This protein binds this small molecule.
Small molecule (SMILES): O=c1cc[nH]c(=O)[nH]1

Sequence of chain 1.C:
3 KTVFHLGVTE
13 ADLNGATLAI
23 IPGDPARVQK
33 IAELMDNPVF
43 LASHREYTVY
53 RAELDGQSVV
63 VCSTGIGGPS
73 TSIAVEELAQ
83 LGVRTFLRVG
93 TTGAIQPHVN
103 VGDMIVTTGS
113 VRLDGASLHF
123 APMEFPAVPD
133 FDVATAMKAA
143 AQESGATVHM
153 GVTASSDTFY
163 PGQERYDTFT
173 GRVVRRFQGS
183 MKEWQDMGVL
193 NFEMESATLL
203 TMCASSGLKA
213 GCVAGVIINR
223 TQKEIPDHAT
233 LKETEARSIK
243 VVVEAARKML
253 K

Binding-site contacts:
Ligand atom N1 contacts residue THR93 of chain 1.C at 3.8 Å.
Ligand atom N3 contacts residue ARG167 of chain 1.C at 4.2 Å.
Ligand atom N1 contacts residue THR94 of chain 1.C at 4.1 Å.
Ligand atom C4 contacts residue GLY95 of chain 1.C at 3.5 Å.
Ligand atom N3 contacts residue PHE161 of chain 1.C at 3.6 Å.
Ligand atom O4 contacts residue ARG167 of chain 1.C at 2.8 Å (salt-bridge).
Ligand atom O2 contacts residue PHE194 of chain 1.C at 3.9 Å.
Ligand atom C2 contacts residue GLU195 of chain 1.C at 4.1 Å.
Ligand atom C2 contacts residue PHE161 of chain 1.C at 3.8 Å (hydrophobic).
Ligand atom C6 contacts residue THR93 of chain 1.C at 3.6 Å.
Ligand atom O4 contacts residue GLY95 of chain 1.C at 3.5 Å.
Ligand atom O2 contacts residue MET196 of chain 1.C at 3.6 Å.
Ligand atom C2 contacts residue GOL1 of chain 1.X at 3.6 Å.
Ligand atom C2 contacts residue GLN165 of chain 1.C at 3.7 Å.
Ligand atom C6 contacts residue GOL1 of chain 1.X at 3.5 Å.
Ligand atom C6 contacts residue GLY95 of chain 1.C at 3.8 Å.
Ligand atom O4 contacts residue ILE220 of chain 1.C at 3.9 Å.
Ligand atom N3 contacts residue GLY95 of chain 1.C at 4.1 Å.
Ligand atom N3 contacts residue GLN165 of chain 1.C at 2.8 Å (h-bond).
Ligand atom C4 contacts residue PHE161 of chain 1.C at 3.8 Å (hydrophobic).
Ligand atom C4 contacts residue GLN165 of chain 1.C at 3.7 Å.
Ligand atom C4 contacts residue THR94 of chain 1.C at 4.2 Å.
Ligand atom C2 contacts residue PHE194 of chain 1.C at 3.7 Å (hydrophobic).
Ligand atom C5 contacts residue GLY95 of chain 1.C at 3.4 Å.
Ligand atom N1 contacts residue PHE161 of chain 1.C at 4.1 Å.
Ligand atom C6 contacts residue THR94 of chain 1.C at 3.7 Å.
Ligand atom N1 contacts residue PHE194 of chain 1.C at 4.3 Å.
Ligand atom N1 contacts residue GOL1 of chain 1.X at 2.6 Å (h-bond).
Ligand atom C4 contacts residue ARG167 of chain 1.C at 3.7 Å.
Ligand atom O4 contacts residue GLN165 of chain 1.C at 3.6 Å (h-bond).
Ligand atom C5 contacts residue PHE161 of chain 1.C at 4.2 Å (hydrophobic).
Ligand atom C6 contacts residue ILE219 of chain 1.C at 3.9 Å (hydrophobic).
Ligand atom N3 contacts residue PHE194 of chain 1.C at 3.8 Å.
Ligand atom O2 contacts residue GLN165 of chain 1.C at 3.0 Å (h-bond).
Ligand atom C5 contacts residue ILE219 of chain 1.C at 4.2 Å (hydrophobic).
Ligand atom C5 contacts residue ILE220 of chain 1.C at 4.2 Å (hydrophobic).
Ligand atom O2 contacts residue GOL1 of chain 1.X at 3.7 Å.
Ligand atom O2 contacts residue PHE161 of chain 1.C at 3.9 Å.
Ligand atom C5 contacts residue THR94 of chain 1.C at 3.6 Å.
Ligand atom O2 contacts residue GLU195 of chain 1.C at 3.5 Å.